Binding-site contacts:
Ligand atom O2 contacts residue ASP132 of chain 2.A at 2.9 Å (salt-bridge).
Ligand atom O1 contacts residue ASN131 of chain 2.A at 3.3 Å (h-bond).
Ligand atom O2 contacts residue ASN131 of chain 2.A at 3.8 Å.
Ligand atom C3 contacts residue HIS129 of chain 2.A at 3.4 Å.
Ligand atom C7 contacts residue HIS129 of chain 2.A at 4.1 Å.
Ligand atom O1 contacts residue ASP132 of chain 2.A at 4.1 Å.
Ligand atom O3 contacts residue ARG126 of chain 2.A at 3.0 Å (salt-bridge).
Ligand atom O4 contacts residue ARG126 of chain 2.A at 2.7 Å (salt-bridge).
Ligand atom O4 contacts residue PRO130 of chain 2.A at 3.4 Å.
Ligand atom O4 contacts residue HIS129 of chain 2.A at 3.0 Å (h-bond).
Ligand atom C1 contacts residue HIS129 of chain 2.A at 3.5 Å.
Ligand atom C2 contacts residue HIS129 of chain 2.A at 3.5 Å.
Ligand atom O1 contacts residue PRO130 of chain 2.A at 3.5 Å.
Ligand atom O1 contacts residue HIS129 of chain 2.A at 3.8 Å.
Ligand atom SI contacts residue HIS129 of chain 2.A at 4.0 Å.
Ligand atom C4 contacts residue HIS129 of chain 2.A at 3.6 Å.
Ligand atom O2 contacts residue HIS129 of chain 2.A at 3.5 Å.
Ligand atom C1 contacts residue ASP132 of chain 2.A at 3.8 Å.
Ligand atom C4 contacts residue ARG126 of chain 2.A at 3.4 Å.
Ligand atom C1 contacts residue ASN131 of chain 2.A at 4.0 Å.
Ligand atom C4 contacts residue PRO130 of chain 2.A at 3.9 Å (hydrophobic).
Ligand atom C6 contacts residue HIS129 of chain 2.A at 3.8 Å.
Ligand atom C6 contacts residue MET124 of chain 2.A at 4.4 Å (hydrophobic).
Ligand atom O3 contacts residue PRO130 of chain 2.A at 3.8 Å.

This protein binds this small molecule.
Small molecule (SMILES): C[Si](C)(C)C(CC(=O)O)C(=O)O

Sequence of chain 2.A:
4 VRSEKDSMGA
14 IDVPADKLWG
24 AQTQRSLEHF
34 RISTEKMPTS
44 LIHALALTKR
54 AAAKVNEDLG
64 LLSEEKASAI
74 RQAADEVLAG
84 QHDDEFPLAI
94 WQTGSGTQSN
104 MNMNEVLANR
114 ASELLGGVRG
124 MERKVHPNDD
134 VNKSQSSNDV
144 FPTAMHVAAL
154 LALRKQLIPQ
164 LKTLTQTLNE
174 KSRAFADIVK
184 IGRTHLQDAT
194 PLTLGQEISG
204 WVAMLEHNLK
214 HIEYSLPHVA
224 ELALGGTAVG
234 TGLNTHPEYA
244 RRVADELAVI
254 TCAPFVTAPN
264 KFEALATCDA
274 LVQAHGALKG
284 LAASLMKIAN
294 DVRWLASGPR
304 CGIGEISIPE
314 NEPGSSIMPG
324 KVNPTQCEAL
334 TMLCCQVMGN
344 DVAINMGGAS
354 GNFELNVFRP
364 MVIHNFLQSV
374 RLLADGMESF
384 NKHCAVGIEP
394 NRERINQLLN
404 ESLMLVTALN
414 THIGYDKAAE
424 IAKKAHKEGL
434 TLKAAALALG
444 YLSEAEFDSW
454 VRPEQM